Sequence of chain 1.O:
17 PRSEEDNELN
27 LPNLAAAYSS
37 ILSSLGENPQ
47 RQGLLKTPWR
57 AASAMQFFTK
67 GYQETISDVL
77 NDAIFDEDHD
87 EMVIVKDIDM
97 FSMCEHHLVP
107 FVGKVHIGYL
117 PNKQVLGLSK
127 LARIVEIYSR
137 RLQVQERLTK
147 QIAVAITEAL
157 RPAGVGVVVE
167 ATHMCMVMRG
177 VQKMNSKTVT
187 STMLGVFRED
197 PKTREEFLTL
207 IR

Sequence of chain 1.P:
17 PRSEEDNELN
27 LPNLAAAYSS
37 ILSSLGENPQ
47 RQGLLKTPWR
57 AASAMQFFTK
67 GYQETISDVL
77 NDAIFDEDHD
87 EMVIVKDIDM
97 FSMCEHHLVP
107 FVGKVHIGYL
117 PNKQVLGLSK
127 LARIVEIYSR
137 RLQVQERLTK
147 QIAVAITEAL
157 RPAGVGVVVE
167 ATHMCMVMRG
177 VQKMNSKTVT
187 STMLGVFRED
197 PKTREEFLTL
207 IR

Binding-site contacts:
Ligand atom O11 contacts residue SER125 of chain 1.K at 2.5 Å (h-bond).
Ligand atom O9 contacts residue ARG129 of chain 1.K at 3.0 Å (salt-bridge).
Ligand atom N contacts residue LEU122 of chain 1.K at 3.1 Å (h-bond).
Ligand atom P2 contacts residue SER125 of chain 1.K at 3.4 Å.
Ligand atom N contacts residue GLU142 of chain 1.O at 3.2 Å (salt-bridge).
Ligand atom O5 contacts residue HIS103 of chain 1.O at 2.8 Å (h-bond).
Ligand atom N3 contacts residue GLU142 of chain 1.O at 3.1 Å (salt-bridge).
Ligand atom C10 contacts residue LEU124 of chain 1.K at 3.5 Å (hydrophobic).
Ligand atom O13 contacts residue GLN141 of chain 1.O at 2.8 Å (h-bond).
Ligand atom N1 contacts residue GLY123 of chain 1.K at 3.6 Å.
Ligand atom N2 contacts residue HIS102 of chain 1.O at 3.5 Å (h-bond).
Ligand atom O10 contacts residue ARG175 of chain 1.O at 3.2 Å (salt-bridge).
Ligand atom O11 contacts residue GLY123 of chain 1.K at 3.7 Å.
Ligand atom O4 contacts residue ARG56 of chain 1.P at 3.8 Å.
Ligand atom O10 contacts residue SER125 of chain 1.K at 3.3 Å (h-bond).
Ligand atom O13 contacts residue VAL140 of chain 1.O at 3.3 Å.
Ligand atom O2 contacts residue LYS126 of chain 1.K at 3.2 Å (salt-bridge).
Ligand atom N1 contacts residue LEU124 of chain 1.K at 3.1 Å (h-bond).
Ligand atom O8 contacts residue ARG175 of chain 1.O at 3.5 Å (salt-bridge).
Ligand atom O11 contacts residue LYS126 of chain 1.K at 3.2 Å.
Ligand atom N3 contacts residue LEU124 of chain 1.K at 3.5 Å.
Ligand atom O5 contacts residue ARG175 of chain 1.O at 3.1 Å (salt-bridge).
Ligand atom P2 contacts residue ARG129 of chain 1.K at 3.5 Å.
Ligand atom C contacts residue LEU124 of chain 1.K at 3.5 Å (hydrophobic).
Ligand atom C3 contacts residue HIS102 of chain 1.O at 3.6 Å.
Ligand atom C8 contacts residue SER125 of chain 1.K at 3.2 Å.
Ligand atom O9 contacts residue LYS126 of chain 1.K at 3.6 Å.
Ligand atom C4 contacts residue ZN1 of chain 1.EC at 3.7 Å.
Ligand atom C4 contacts residue HIS102 of chain 1.O at 3.3 Å.
Ligand atom O12 contacts residue SER125 of chain 1.K at 3.1 Å (h-bond).
Ligand atom O13 contacts residue LEU124 of chain 1.K at 3.8 Å.
Ligand atom C9 contacts residue SER125 of chain 1.K at 3.7 Å.
Ligand atom O13 contacts residue HIS169 of chain 1.O at 3.5 Å.
Ligand atom C1 contacts residue LEU124 of chain 1.K at 3.8 Å (hydrophobic).
Ligand atom O contacts residue HIS102 of chain 1.O at 3.7 Å.
Ligand atom O9 contacts residue SER125 of chain 1.K at 2.5 Å (h-bond).
Ligand atom C5 contacts residue LEU124 of chain 1.K at 3.7 Å (hydrophobic).
Ligand atom O8 contacts residue ARG129 of chain 1.K at 2.6 Å (salt-bridge).
Ligand atom O2 contacts residue ASN77 of chain 1.K at 3.5 Å (h-bond).
Ligand atom O3 contacts residue ARG56 of chain 1.P at 3.2 Å (salt-bridge).

The small molecule below binds the protein below.
Small molecule (SMILES): Nc1nc2c(ccn2[C@@H]2O[C@H](COP(=O)(O)OP(=O)(O)OP(=O)(O)O)[C@@H](O)[C@H]2O)c(=O)[nH]1

Sequence of chain 1.K:
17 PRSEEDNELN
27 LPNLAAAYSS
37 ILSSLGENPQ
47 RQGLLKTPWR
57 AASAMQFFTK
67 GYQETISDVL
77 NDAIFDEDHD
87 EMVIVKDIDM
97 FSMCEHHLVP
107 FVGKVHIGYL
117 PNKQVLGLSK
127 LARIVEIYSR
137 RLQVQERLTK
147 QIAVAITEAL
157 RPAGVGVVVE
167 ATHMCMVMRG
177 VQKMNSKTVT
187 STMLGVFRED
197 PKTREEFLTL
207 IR